A protein and the small-molecule ligand that binds it are described below.
Small molecule (SMILES): O=c1[nH]c(=O)c2[nH+]cn([C@@H]3O[C@H](COP(=O)(O)O)[C@@H](O)[C@H]3O)c2[nH]1

Binding-site contacts:
Ligand atom C2 contacts residue GLU336 of chain 4.A at 3.6 Å.
Ligand atom O3P contacts residue SER217 of chain 4.A at 2.9 Å (h-bond).
Ligand atom O3' contacts residue MET273 of chain 4.A at 3.6 Å (h-bond).
Ligand atom N7 contacts residue ILE218 of chain 4.A at 3.5 Å.
Ligand atom N1 contacts residue NAD1 of chain 4.C at 3.5 Å.
Ligand atom N1 contacts residue GLU336 of chain 4.A at 2.9 Å (salt-bridge).
Ligand atom O2P contacts residue TYR299 of chain 4.A at 2.5 Å (h-bond).
Ligand atom C3' contacts residue ASP252 of chain 4.A at 3.4 Å.
Ligand atom O3' contacts residue ASP252 of chain 4.A at 2.5 Å (salt-bridge).
Ligand atom O2P contacts residue SER276 of chain 4.A at 3.1 Å (h-bond).
Ligand atom N7 contacts residue MET302 of chain 4.A at 2.9 Å (h-bond).
Ligand atom C5 contacts residue MET302 of chain 4.A at 3.6 Å (hydrophobic).
Ligand atom O3P contacts residue GLY216 of chain 4.A at 3.5 Å.
Ligand atom O2 contacts residue THR221 of chain 4.A at 3.0 Å (h-bond).
Ligand atom O2' contacts residue ASP252 of chain 4.A at 2.5 Å (salt-bridge).
Ligand atom N9 contacts residue NAD1 of chain 4.C at 3.6 Å.
Ligand atom O6 contacts residue MET302 of chain 4.A at 3.2 Å (h-bond).
Ligand atom C2 contacts residue CYS219 of chain 4.A at 3.5 Å (hydrophobic).
Ligand atom O5' contacts residue GLY216 of chain 4.A at 3.5 Å.
Ligand atom O3' contacts residue SER86 of chain 4.A at 2.9 Å (h-bond).
Ligand atom O5' contacts residue GLY253 of chain 4.A at 3.5 Å.
Ligand atom C4' contacts residue ASP252 of chain 4.A at 3.5 Å.
Ligand atom C5 contacts residue ILE218 of chain 4.A at 3.5 Å (hydrophobic).
Ligand atom O2P contacts residue SER217 of chain 4.A at 2.7 Å (h-bond).
Ligand atom O1P contacts residue GLY275 of chain 4.A at 2.9 Å (h-bond).
Ligand atom N3 contacts residue NAD1 of chain 4.C at 3.3 Å.
Ligand atom O2 contacts residue CYS219 of chain 4.A at 2.9 Å (h-bond).
Ligand atom C5' contacts residue TYR299 of chain 4.A at 3.6 Å (hydrophobic).
Ligand atom N7 contacts residue GLY301 of chain 4.A at 3.5 Å.
Ligand atom O2 contacts residue NAD1 of chain 4.C at 3.3 Å (h-bond).
Ligand atom O3P contacts residue GLY254 of chain 4.A at 2.9 Å (h-bond).
Ligand atom C2 contacts residue NAD1 of chain 4.C at 3.3 Å.
Ligand atom O2 contacts residue GLU336 of chain 4.A at 3.5 Å (salt-bridge).
Ligand atom O1P contacts residue SER276 of chain 4.A at 3.4 Å (h-bond).
Ligand atom C4 contacts residue NAD1 of chain 4.C at 3.5 Å.
Ligand atom O6 contacts residue GLY303 of chain 4.A at 2.7 Å (h-bond).
Ligand atom O6 contacts residue GLY337 of chain 4.A at 3.4 Å.
Ligand atom O6 contacts residue GLY301 of chain 4.A at 3.4 Å.
Ligand atom C8 contacts residue MET88 of chain 4.A at 3.6 Å (hydrophobic).
Ligand atom O2' contacts residue ASN191 of chain 4.A at 3.6 Å (h-bond).

Sequence of chain 4.A:
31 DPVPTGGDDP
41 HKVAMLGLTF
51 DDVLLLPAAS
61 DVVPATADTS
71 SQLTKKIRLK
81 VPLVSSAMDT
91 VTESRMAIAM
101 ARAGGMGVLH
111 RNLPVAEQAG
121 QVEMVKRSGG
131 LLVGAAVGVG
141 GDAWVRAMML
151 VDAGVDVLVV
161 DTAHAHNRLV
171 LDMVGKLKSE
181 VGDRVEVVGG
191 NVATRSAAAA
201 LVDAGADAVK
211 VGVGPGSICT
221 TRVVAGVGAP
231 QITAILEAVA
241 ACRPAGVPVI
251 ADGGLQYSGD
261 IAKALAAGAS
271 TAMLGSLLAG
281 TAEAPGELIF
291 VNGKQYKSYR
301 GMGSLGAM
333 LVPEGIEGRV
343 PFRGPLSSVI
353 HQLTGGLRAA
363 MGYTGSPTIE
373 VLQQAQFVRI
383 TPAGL